The small molecule below binds the protein below.
Small molecule (SMILES): NC[C@H]1O[C@H](O[C@H]2[C@H](O)[C@@H](O)[C@H](N)C[C@@H]2N)[C@H](N)[C@@H](O)[C@@H]1O

Binding-site contacts:
Ligand atom C5 contacts residue ASP137 of chain 1.E at 3.8 Å.
Ligand atom C2 contacts residue ASP137 of chain 1.E at 3.6 Å.
Ligand atom O4 contacts residue GLN83 of chain 1.E at 3.0 Å (h-bond).
Ligand atom O3A contacts residue ASP137 of chain 1.E at 2.8 Å (salt-bridge).
Ligand atom C6 contacts residue ASP137 of chain 1.E at 3.3 Å.
Ligand atom C6A contacts residue GLU138 of chain 1.E at 3.7 Å.
Ligand atom C9 contacts residue GLU138 of chain 1.E at 4.1 Å.
Ligand atom N3 contacts residue CYS153 of chain 1.E at 2.9 Å (h-bond).
Ligand atom C7 contacts residue GLU138 of chain 1.E at 3.5 Å.
Ligand atom C3 contacts residue GLN83 of chain 1.E at 3.5 Å.
Ligand atom O4 contacts residue ASN123 of chain 1.E at 3.2 Å (h-bond).
Ligand atom C4 contacts residue GLN83 of chain 1.E at 4.1 Å.
Ligand atom N1 contacts residue MET247 of chain 1.E at 4.1 Å.
Ligand atom C5A contacts residue ASP137 of chain 1.E at 4.0 Å.
Ligand atom O5 contacts residue ASP137 of chain 1.E at 3.2 Å (salt-bridge).
Ligand atom N2 contacts residue THR239 of chain 1.E at 4.0 Å.
Ligand atom C6 contacts residue ALA237 of chain 1.E at 4.0 Å (hydrophobic).
Ligand atom N4 contacts residue ASP137 of chain 1.E at 3.8 Å.
Ligand atom O3 contacts residue ASN76 of chain 1.E at 3.4 Å (h-bond).
Ligand atom C4A contacts residue ASP137 of chain 1.E at 3.7 Å.
Ligand atom N2 contacts residue TYR241 of chain 1.E at 4.0 Å.
Ligand atom O3 contacts residue GLN83 of chain 1.E at 2.8 Å (h-bond).
Ligand atom O3 contacts residue ASN123 of chain 1.E at 3.2 Å (h-bond).
Ligand atom C4 contacts residue ASN123 of chain 1.E at 3.5 Å.
Ligand atom C7 contacts residue MET247 of chain 1.E at 3.9 Å (hydrophobic).
Ligand atom N3 contacts residue ARG216 of chain 1.E at 3.9 Å.
Ligand atom N2 contacts residue VAL119 of chain 1.E at 3.4 Å.
Ligand atom C6 contacts residue ASP155 of chain 1.E at 4.1 Å.
Ligand atom C9 contacts residue ASP137 of chain 1.E at 4.1 Å.
Ligand atom N3 contacts residue ASP137 of chain 1.E at 3.3 Å (salt-bridge).
Ligand atom C7 contacts residue TYR241 of chain 1.E at 4.0 Å (hydrophobic).
Ligand atom N3 contacts residue MET238 of chain 1.E at 4.2 Å.
Ligand atom C5A contacts residue GLU138 of chain 1.E at 3.4 Å.
Ligand atom C8 contacts residue GLU138 of chain 1.E at 4.2 Å.
Ligand atom C1 contacts residue ASP137 of chain 1.E at 3.5 Å.
Ligand atom O4 contacts residue ALA237 of chain 1.E at 3.9 Å.
Ligand atom N3 contacts residue THR239 of chain 1.E at 3.7 Å.
Ligand atom N1 contacts residue GLU138 of chain 1.E at 3.7 Å.
Ligand atom O4 contacts residue SER121 of chain 1.E at 4.2 Å.
Ligand atom N3 contacts residue ASP155 of chain 1.E at 3.8 Å.

Sequence of chain 1.E:
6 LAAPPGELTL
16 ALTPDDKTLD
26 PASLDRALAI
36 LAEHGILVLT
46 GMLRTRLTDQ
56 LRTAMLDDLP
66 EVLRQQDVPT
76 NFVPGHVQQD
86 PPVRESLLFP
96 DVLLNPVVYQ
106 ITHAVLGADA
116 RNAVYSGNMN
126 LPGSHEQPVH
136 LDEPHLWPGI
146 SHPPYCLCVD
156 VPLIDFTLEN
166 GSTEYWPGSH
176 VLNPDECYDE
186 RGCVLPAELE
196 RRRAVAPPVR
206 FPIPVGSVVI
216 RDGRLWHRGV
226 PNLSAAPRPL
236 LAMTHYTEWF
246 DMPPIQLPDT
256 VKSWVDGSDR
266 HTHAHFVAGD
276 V